A small-molecule ligand and the protein it binds are described below.
Small molecule (SMILES): O=C(O)C[C@@H]1C(=O)Nc2ccccc21

Sequence of chain 1.D:
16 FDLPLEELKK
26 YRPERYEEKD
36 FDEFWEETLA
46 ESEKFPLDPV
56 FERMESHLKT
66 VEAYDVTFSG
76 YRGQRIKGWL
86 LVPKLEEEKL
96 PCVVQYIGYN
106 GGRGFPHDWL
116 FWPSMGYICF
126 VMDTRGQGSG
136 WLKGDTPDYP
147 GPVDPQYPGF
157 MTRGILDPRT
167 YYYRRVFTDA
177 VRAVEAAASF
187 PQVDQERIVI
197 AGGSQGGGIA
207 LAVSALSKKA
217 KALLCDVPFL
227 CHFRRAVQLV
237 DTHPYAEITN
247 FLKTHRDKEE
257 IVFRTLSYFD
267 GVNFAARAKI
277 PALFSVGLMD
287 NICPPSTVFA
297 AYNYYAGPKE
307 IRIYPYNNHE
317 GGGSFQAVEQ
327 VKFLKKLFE

Binding-site contacts:
Ligand atom C11 contacts residue HIS315 of chain 1.D at 3.9 Å.
Ligand atom C6 contacts residue HIS239 of chain 1.D at 3.5 Å.
Ligand atom C10 contacts residue GLY103 of chain 1.D at 4.0 Å.
Ligand atom C7 contacts residue ILE288 of chain 1.D at 4.5 Å (hydrophobic).
Ligand atom C7 contacts residue PRO240 of chain 1.D at 4.3 Å (hydrophobic).
Ligand atom C7 contacts residue HIS239 of chain 1.D at 3.8 Å.
Ligand atom O12 contacts residue HIS315 of chain 1.D at 3.5 Å.
Ligand atom C9 contacts residue TYR104 of chain 1.D at 4.0 Å (hydrophobic).
Ligand atom C11 contacts residue SER200 of chain 1.D at 3.1 Å.
Ligand atom O13 contacts residue SER200 of chain 1.D at 2.6 Å (h-bond).
Ligand atom C3 contacts residue TRP136 of chain 1.D at 4.4 Å (hydrophobic).
Ligand atom C6 contacts residue PRO240 of chain 1.D at 3.9 Å (hydrophobic).
Ligand atom C5 contacts residue PRO240 of chain 1.D at 3.9 Å (hydrophobic).
Ligand atom O14 contacts residue SER200 of chain 1.D at 2.9 Å (h-bond).
Ligand atom C5 contacts residue ASN105 of chain 1.D at 4.4 Å.
Ligand atom O14 contacts residue TYR104 of chain 1.D at 2.8 Å (h-bond).
Ligand atom C3 contacts residue TYR104 of chain 1.D at 4.0 Å (hydrophobic).
Ligand atom C10 contacts residue TYR104 of chain 1.D at 3.4 Å (hydrophobic).
Ligand atom C4 contacts residue TYR104 of chain 1.D at 3.5 Å (hydrophobic).
Ligand atom O14 contacts residue GLY199 of chain 1.D at 4.4 Å.
Ligand atom C11 contacts residue GLY103 of chain 1.D at 4.2 Å.
Ligand atom C11 contacts residue TYR104 of chain 1.D at 3.5 Å (hydrophobic).
Ligand atom O14 contacts residue GLY103 of chain 1.D at 3.5 Å.
Ligand atom C10 contacts residue TRP136 of chain 1.D at 4.3 Å (hydrophobic).
Ligand atom C2 contacts residue HIS315 of chain 1.D at 3.8 Å.
Ligand atom O14 contacts residue GLN201 of chain 1.D at 3.0 Å (h-bond).
Ligand atom N1 contacts residue HIS315 of chain 1.D at 3.6 Å.
Ligand atom C11 contacts residue GLN201 of chain 1.D at 4.2 Å.
Ligand atom O13 contacts residue HIS315 of chain 1.D at 2.7 Å (h-bond).
Ligand atom C5 contacts residue TYR104 of chain 1.D at 3.9 Å (hydrophobic).